A protein and the small-molecule ligand that binds it are described below.
Small molecule (SMILES): CC(=O)N[C@H]1[C@H](O[C@H]2[C@H](O)[C@@H](NC(C)=O)CO[C@@H]2CO)O[C@H](CO)[C@@H](O[C@@H]2O[C@H](CO[C@H]3O[C@H](CO[C@H]4O[C@H](CO)[C@@H](O)[C@H](O)[C@@H]4O)[C@@H](O)[C@H](O[C@H]4O[C@H](CO)[C@@H](O)[C@H](O)[C@@H]4O)[C@@H]3O)[C@@H](O)[C@H](O[C@H]3O[C@H](CO)[C@@H](O)[C@H](O)[C@@H]3O)[C@@H]2O)[C@@H]1O

Sequence of chain 1.C:
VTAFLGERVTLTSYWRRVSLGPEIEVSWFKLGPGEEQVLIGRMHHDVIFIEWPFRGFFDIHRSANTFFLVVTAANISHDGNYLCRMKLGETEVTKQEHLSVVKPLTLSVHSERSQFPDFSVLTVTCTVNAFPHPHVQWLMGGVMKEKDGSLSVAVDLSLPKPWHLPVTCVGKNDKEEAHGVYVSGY

Binding-site contacts:
Ligand atom C5 contacts residue PHE57 of chain 1.C at 4.2 Å (hydrophobic).
Ligand atom C5 contacts residue PRO53 of chain 1.C at 4.4 Å (hydrophobic).
Ligand atom O7 contacts residue PHE57 of chain 1.C at 3.5 Å.
Ligand atom O6 contacts residue SER77 of chain 1.C at 4.4 Å.
Ligand atom C6 contacts residue PHE57 of chain 1.C at 4.1 Å (hydrophobic).
Ligand atom C1 contacts residue HIS78 of chain 1.C at 4.3 Å.
Ligand atom C3 contacts residue ASN75 of chain 1.C at 3.8 Å.
Ligand atom C2 contacts residue PHE57 of chain 1.C at 4.1 Å (hydrophobic).
Ligand atom C2 contacts residue ASN75 of chain 1.C at 2.4 Å.
Ligand atom O5 contacts residue PHE57 of chain 1.C at 4.0 Å.
Ligand atom C5 contacts residue ASN75 of chain 1.C at 3.7 Å.
Ligand atom C1 contacts residue SER77 of chain 1.C at 4.0 Å.
Ligand atom C7 contacts residue ASN75 of chain 1.C at 3.4 Å.
Ligand atom C6 contacts residue HIS78 of chain 1.C at 3.2 Å.
Ligand atom O5 contacts residue HIS78 of chain 1.C at 3.2 Å (h-bond).
Ligand atom O6 contacts residue PHE54 of chain 1.C at 4.5 Å.
Ligand atom C8 contacts residue ASN75 of chain 1.C at 4.4 Å.
Ligand atom O3 contacts residue PHE57 of chain 1.C at 3.8 Å.
Ligand atom C3 contacts residue PHE57 of chain 1.C at 4.3 Å (hydrophobic).
Ligand atom N2 contacts residue ASN75 of chain 1.C at 2.8 Å (h-bond).
Ligand atom C1 contacts residue PRO53 of chain 1.C at 4.4 Å (hydrophobic).
Ligand atom C4 contacts residue ASN75 of chain 1.C at 4.3 Å.
Ligand atom O5 contacts residue ASN75 of chain 1.C at 2.4 Å (h-bond).
Ligand atom O6 contacts residue PHE57 of chain 1.C at 3.8 Å.
Ligand atom O7 contacts residue ASN75 of chain 1.C at 3.8 Å.
Ligand atom C7 contacts residue PHE57 of chain 1.C at 4.5 Å (hydrophobic).
Ligand atom O4 contacts residue TRP52 of chain 1.C at 3.8 Å.
Ligand atom C4 contacts residue PHE57 of chain 1.C at 4.2 Å (hydrophobic).
Ligand atom O6 contacts residue HIS78 of chain 1.C at 4.5 Å.
Ligand atom C5 contacts residue HIS78 of chain 1.C at 3.8 Å.
Ligand atom O6 contacts residue PRO53 of chain 1.C at 4.4 Å.
Ligand atom O5 contacts residue SER77 of chain 1.C at 3.8 Å.
Ligand atom C6 contacts residue SER77 of chain 1.C at 3.9 Å.
Ligand atom C1 contacts residue ASN75 of chain 1.C at 1.5 Å.
Ligand atom O7 contacts residue PRO53 of chain 1.C at 3.5 Å.
Ligand atom C5 contacts residue SER77 of chain 1.C at 3.8 Å.